This protein binds this small molecule.
Small molecule (SMILES): CC(=O)N[C@@H]1[C@@H](O)[C@H](O)[C@@H](CO)O[C@H]1O

Sequence of chain 1.A:
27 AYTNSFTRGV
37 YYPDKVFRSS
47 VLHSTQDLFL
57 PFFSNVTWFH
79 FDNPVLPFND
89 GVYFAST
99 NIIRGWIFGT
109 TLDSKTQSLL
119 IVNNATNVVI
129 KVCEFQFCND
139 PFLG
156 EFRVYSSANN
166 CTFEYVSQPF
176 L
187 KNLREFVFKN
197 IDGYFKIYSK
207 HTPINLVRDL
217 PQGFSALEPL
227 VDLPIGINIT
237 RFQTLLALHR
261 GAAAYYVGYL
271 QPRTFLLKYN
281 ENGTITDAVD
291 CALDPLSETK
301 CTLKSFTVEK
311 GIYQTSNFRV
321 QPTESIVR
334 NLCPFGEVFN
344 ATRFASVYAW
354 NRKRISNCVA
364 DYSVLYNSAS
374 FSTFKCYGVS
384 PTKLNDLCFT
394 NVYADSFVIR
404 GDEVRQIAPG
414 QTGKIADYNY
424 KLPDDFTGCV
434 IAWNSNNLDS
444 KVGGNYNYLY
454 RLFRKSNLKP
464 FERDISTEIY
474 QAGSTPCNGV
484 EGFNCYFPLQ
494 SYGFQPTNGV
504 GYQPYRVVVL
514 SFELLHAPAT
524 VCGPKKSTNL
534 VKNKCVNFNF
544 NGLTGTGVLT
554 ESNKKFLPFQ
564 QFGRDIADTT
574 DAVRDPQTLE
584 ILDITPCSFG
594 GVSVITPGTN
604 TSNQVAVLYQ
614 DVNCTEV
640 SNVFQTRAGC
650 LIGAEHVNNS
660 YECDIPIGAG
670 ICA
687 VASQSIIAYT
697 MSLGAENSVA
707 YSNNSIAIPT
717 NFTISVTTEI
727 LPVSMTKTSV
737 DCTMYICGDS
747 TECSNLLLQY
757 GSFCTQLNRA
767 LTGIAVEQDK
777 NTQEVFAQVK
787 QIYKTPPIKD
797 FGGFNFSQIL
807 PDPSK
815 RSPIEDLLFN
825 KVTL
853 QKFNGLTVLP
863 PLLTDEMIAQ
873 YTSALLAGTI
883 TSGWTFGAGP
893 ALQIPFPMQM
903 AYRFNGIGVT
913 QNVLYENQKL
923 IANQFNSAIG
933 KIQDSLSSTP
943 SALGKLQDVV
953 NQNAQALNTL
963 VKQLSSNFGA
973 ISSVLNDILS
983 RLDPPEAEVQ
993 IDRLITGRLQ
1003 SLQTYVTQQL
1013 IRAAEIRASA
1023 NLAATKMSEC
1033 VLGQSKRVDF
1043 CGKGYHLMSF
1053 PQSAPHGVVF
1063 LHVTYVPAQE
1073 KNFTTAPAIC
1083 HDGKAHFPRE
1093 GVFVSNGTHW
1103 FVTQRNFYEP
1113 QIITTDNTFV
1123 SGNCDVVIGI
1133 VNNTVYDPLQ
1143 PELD

Binding-site contacts:
Ligand atom N2 contacts residue ASN234 of chain 1.A at 2.9 Å (h-bond).
Ligand atom C5 contacts residue ASN234 of chain 1.A at 3.7 Å.
Ligand atom C8 contacts residue ASN234 of chain 1.A at 4.5 Å.
Ligand atom C6 contacts residue THR108 of chain 1.A at 4.4 Å.
Ligand atom C3 contacts residue ASN234 of chain 1.A at 3.8 Å.
Ligand atom O5 contacts residue THR108 of chain 1.A at 4.1 Å.
Ligand atom C1 contacts residue ASN234 of chain 1.A at 1.4 Å.
Ligand atom C8 contacts residue GLU465 of chain 1.C at 4.1 Å.
Ligand atom O5 contacts residue ASN234 of chain 1.A at 2.4 Å (h-bond).
Ligand atom C4 contacts residue ASN234 of chain 1.A at 4.3 Å.
Ligand atom O6 contacts residue THR108 of chain 1.A at 4.3 Å.
Ligand atom O7 contacts residue ASN234 of chain 1.A at 3.4 Å (h-bond).
Ligand atom C7 contacts residue ASN234 of chain 1.A at 3.4 Å.
Ligand atom C2 contacts residue ASN234 of chain 1.A at 2.5 Å.

Sequence of chain 1.C:
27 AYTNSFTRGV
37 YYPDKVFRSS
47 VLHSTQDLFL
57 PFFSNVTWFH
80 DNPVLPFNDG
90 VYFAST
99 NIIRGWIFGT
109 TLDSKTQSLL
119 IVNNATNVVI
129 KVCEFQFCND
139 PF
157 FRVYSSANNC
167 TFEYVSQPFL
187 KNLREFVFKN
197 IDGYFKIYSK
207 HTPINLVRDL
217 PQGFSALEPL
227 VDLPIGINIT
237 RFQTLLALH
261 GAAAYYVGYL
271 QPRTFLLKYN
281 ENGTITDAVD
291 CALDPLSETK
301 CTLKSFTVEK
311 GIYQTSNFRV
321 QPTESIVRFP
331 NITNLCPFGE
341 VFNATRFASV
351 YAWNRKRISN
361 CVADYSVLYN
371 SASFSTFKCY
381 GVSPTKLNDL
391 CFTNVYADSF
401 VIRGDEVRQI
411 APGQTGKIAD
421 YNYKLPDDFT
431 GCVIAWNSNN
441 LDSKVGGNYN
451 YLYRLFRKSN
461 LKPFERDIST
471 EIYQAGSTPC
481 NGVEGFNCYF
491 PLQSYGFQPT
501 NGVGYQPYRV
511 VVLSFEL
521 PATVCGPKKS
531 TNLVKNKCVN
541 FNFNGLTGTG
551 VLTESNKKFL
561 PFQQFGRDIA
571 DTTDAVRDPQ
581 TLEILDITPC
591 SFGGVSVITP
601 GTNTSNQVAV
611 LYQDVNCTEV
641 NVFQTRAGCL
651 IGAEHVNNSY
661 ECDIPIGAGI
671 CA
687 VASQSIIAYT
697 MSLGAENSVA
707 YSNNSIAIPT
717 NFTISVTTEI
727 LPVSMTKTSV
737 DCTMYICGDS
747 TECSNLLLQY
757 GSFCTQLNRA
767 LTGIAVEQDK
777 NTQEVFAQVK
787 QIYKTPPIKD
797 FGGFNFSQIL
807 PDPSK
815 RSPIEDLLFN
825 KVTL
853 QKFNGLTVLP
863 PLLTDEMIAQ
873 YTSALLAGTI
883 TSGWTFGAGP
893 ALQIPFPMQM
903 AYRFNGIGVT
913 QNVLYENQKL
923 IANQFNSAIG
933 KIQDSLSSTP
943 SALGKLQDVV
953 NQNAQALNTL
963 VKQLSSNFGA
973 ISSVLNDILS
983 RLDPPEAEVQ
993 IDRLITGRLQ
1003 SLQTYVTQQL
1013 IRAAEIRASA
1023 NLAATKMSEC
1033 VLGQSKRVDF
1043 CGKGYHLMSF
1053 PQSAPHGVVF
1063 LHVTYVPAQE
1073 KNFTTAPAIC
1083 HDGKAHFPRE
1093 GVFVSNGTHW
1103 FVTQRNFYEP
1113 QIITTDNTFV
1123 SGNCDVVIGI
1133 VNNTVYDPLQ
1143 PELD